This protein binds this small molecule.
Small molecule (SMILES): CC(=O)N[C@@H]1[C@@H](O)[C@H](O)[C@@H](CO)O[C@H]1O

Sequence of chain 1.C:
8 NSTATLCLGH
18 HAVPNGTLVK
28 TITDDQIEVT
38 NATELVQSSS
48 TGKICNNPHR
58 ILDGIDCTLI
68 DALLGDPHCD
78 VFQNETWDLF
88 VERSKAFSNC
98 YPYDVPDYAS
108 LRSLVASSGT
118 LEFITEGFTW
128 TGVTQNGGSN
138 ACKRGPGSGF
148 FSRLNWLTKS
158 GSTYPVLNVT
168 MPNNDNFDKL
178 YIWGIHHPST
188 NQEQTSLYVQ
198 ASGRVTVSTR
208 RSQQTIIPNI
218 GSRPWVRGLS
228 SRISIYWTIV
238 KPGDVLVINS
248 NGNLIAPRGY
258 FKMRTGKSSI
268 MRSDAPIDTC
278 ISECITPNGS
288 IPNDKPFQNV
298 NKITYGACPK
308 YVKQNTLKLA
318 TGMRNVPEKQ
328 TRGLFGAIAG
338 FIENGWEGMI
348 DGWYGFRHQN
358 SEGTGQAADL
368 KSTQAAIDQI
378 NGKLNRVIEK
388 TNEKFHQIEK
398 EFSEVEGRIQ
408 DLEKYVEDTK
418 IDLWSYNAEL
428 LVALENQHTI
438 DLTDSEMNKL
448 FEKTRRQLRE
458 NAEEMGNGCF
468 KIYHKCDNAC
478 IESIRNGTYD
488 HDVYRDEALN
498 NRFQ

Binding-site contacts:
Ligand atom C8 contacts residue ASN22 of chain 1.C at 3.7 Å.
Ligand atom C4 contacts residue ASN22 of chain 1.C at 4.2 Å.
Ligand atom O7 contacts residue ASN22 of chain 1.C at 4.3 Å.
Ligand atom C3 contacts residue ASN22 of chain 1.C at 3.8 Å.
Ligand atom C2 contacts residue ASN22 of chain 1.C at 2.4 Å.
Ligand atom N2 contacts residue ASN22 of chain 1.C at 2.9 Å (h-bond).
Ligand atom C1 contacts residue ASN22 of chain 1.C at 1.4 Å.
Ligand atom C5 contacts residue ASN22 of chain 1.C at 3.7 Å.
Ligand atom C7 contacts residue ASN22 of chain 1.C at 3.4 Å.
Ligand atom O5 contacts residue ASN22 of chain 1.C at 2.3 Å (h-bond).